A protein and the small-molecule ligand that binds it are described below.
Small molecule (SMILES): CC(=O)N[C@H]1[C@H](O[C@H]2[C@H](O)[C@@H](NC(C)=O)CO[C@@H]2CO)O[C@H](CO)[C@@H](O)[C@@H]1O

Binding-site contacts:
Ligand atom C8 contacts residue THR239 of chain 1.G at 3.4 Å.
Ligand atom N2 contacts residue THR239 of chain 1.G at 3.8 Å.
Ligand atom C2 contacts residue ASN166 of chain 1.G at 2.4 Å.
Ligand atom C4 contacts residue ASN166 of chain 1.G at 4.2 Å.
Ligand atom N2 contacts residue ASN166 of chain 1.G at 2.7 Å (h-bond).
Ligand atom C5 contacts residue ASN166 of chain 1.G at 3.7 Å.
Ligand atom O6 contacts residue THR168 of chain 1.G at 4.5 Å.
Ligand atom C7 contacts residue THR239 of chain 1.G at 4.0 Å.
Ligand atom O5 contacts residue THR168 of chain 1.G at 4.3 Å.
Ligand atom C7 contacts residue ASN166 of chain 1.G at 3.6 Å.
Ligand atom O5 contacts residue ASN166 of chain 1.G at 2.4 Å (h-bond).
Ligand atom C3 contacts residue ASN166 of chain 1.G at 3.7 Å.
Ligand atom O7 contacts residue TRP237 of chain 1.G at 4.5 Å.
Ligand atom C5 contacts residue TRP237 of chain 1.G at 4.4 Å (hydrophobic).
Ligand atom C1 contacts residue ASN166 of chain 1.G at 1.4 Å.
Ligand atom O7 contacts residue ASN166 of chain 1.G at 4.0 Å.

Sequence of chain 1.G:
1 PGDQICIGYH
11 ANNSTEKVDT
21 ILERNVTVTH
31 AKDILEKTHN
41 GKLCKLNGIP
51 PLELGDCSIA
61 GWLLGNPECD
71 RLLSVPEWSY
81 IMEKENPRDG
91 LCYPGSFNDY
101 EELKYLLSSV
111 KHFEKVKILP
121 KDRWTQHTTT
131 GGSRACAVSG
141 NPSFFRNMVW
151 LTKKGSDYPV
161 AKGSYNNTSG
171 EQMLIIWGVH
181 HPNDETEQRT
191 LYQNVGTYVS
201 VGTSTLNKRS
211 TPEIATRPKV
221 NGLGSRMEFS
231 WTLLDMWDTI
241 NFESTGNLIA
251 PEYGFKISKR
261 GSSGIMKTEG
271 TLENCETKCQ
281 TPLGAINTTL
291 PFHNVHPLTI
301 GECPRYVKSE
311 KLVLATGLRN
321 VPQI